Sequence of chain 1.C:
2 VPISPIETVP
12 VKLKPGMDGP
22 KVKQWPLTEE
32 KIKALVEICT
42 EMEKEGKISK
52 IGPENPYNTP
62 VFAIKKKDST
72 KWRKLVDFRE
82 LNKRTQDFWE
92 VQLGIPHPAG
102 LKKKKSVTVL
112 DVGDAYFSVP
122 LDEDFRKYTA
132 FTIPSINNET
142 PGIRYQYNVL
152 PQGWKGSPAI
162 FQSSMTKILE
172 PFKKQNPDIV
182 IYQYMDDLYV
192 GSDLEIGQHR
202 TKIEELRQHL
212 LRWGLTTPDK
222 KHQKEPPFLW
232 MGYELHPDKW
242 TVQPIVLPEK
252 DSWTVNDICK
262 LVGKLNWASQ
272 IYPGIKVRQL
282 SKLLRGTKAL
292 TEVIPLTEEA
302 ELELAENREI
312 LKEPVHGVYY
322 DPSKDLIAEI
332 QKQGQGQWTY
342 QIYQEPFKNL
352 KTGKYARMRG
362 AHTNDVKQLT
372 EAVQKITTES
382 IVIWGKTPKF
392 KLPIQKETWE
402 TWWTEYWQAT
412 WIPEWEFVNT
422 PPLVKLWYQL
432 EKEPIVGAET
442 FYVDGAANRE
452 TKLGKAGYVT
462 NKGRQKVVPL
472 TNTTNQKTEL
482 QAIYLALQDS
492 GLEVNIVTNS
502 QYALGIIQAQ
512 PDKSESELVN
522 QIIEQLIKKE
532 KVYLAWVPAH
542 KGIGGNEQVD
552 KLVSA

Binding-site contacts:
Ligand atom PB contacts residue ARG74 of chain 1.C at 3.4 Å.
Ligand atom O1A contacts residue MG1 of chain 1.K at 2.5 Å.
Ligand atom O1A contacts residue ASP187 of chain 1.C at 3.2 Å (salt-bridge).
Ligand atom N4' contacts residue GLN153 of chain 1.C at 3.7 Å.
Ligand atom O3B contacts residue LYS67 of chain 1.C at 3.4 Å (salt-bridge).
Ligand atom O2G contacts residue ASP112 of chain 1.C at 3.1 Å (salt-bridge).
Ligand atom O3B contacts residue ASP115 of chain 1.C at 3.4 Å (salt-bridge).
Ligand atom C3' contacts residue ARG74 of chain 1.C at 3.7 Å.
Ligand atom O2G contacts residue LYS221 of chain 1.C at 3.2 Å (salt-bridge).
Ligand atom PG contacts residue MG1 of chain 1.K at 3.3 Å.
Ligand atom C1' contacts residue TYR117 of chain 1.C at 3.7 Å (hydrophobic).
Ligand atom O1A contacts residue LYS221 of chain 1.C at 3.6 Å (salt-bridge).
Ligand atom O3A contacts residue ARG74 of chain 1.C at 3.2 Å (salt-bridge).
Ligand atom O1B contacts residue ARG74 of chain 1.C at 2.6 Å (salt-bridge).
Ligand atom O1G contacts residue LYS67 of chain 1.C at 2.9 Å (salt-bridge).
Ligand atom PA contacts residue MG1 of chain 1.K at 3.2 Å.
Ligand atom N5' contacts residue PHE118 of chain 1.C at 3.7 Å.
Ligand atom O3A contacts residue MG1 of chain 1.K at 3.2 Å.
Ligand atom N5' contacts residue ALA116 of chain 1.C at 3.4 Å (h-bond).
Ligand atom N3' contacts residue TYR117 of chain 1.C at 3.0 Å (h-bond).
Ligand atom O5' contacts residue ARG74 of chain 1.C at 3.4 Å (salt-bridge).
Ligand atom C2' contacts residue TYR117 of chain 1.C at 3.3 Å (hydrophobic).
Ligand atom PG contacts residue LYS67 of chain 1.C at 3.4 Å.
Ligand atom O1A contacts residue ASP112 of chain 1.C at 2.6 Å (salt-bridge).
Ligand atom O3G contacts residue LYS67 of chain 1.C at 3.5 Å (salt-bridge).
Ligand atom C5A contacts residue ARG74 of chain 1.C at 3.5 Å.
Ligand atom O2G contacts residue MG1 of chain 1.K at 2.5 Å.
Ligand atom O1G contacts residue LYS221 of chain 1.C at 3.4 Å (salt-bridge).
Ligand atom C5' contacts residue ASP187 of chain 1.C at 3.0 Å.
Ligand atom N4' contacts residue TYR117 of chain 1.C at 3.1 Å (h-bond).
Ligand atom N5' contacts residue GLN153 of chain 1.C at 3.1 Å (h-bond).
Ligand atom N3' contacts residue ALA116 of chain 1.C at 3.5 Å.
Ligand atom N5' contacts residue ASP115 of chain 1.C at 3.6 Å.
Ligand atom O2 contacts residue TYR117 of chain 1.C at 3.5 Å.
Ligand atom C6 contacts residue ARG74 of chain 1.C at 3.6 Å.
Ligand atom O3B contacts residue MG1 of chain 1.K at 3.1 Å.
Ligand atom PB contacts residue MG1 of chain 1.K at 3.0 Å.
Ligand atom N4' contacts residue ALA116 of chain 1.C at 3.3 Å (h-bond).
Ligand atom O2B contacts residue ALA116 of chain 1.C at 3.4 Å (h-bond).
Ligand atom O2B contacts residue MG1 of chain 1.K at 2.5 Å.

The protein below binds the small molecule below.
Small molecule (SMILES): Cc1cn([C@H]2C[C@H](N=[N+]=[N-])[C@@H](CO[P](=O)(O)O[P](=O)(O)OP(=O)(O)O)O2)c(=O)[nH]c1=O